A small-molecule ligand and the protein it binds are described below.
Small molecule (SMILES): CC(=O)N[C@@H]1[C@@H](O)[C@H](O)[C@@H](CO)O[C@H]1O

Sequence of chain 1.H:
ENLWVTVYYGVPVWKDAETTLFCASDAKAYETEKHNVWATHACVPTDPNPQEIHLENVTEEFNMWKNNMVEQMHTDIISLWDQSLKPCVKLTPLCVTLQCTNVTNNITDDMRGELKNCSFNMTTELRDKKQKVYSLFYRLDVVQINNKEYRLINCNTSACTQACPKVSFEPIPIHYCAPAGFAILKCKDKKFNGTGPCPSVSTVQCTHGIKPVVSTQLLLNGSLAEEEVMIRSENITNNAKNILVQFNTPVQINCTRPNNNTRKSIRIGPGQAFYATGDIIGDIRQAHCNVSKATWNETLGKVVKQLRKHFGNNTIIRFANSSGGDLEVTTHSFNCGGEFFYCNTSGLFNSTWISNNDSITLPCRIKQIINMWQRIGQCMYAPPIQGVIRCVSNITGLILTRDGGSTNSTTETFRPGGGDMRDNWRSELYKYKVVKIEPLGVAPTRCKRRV

Binding-site contacts:
Ligand atom O5 contacts residue ASN246 of chain 1.H at 2.4 Å (h-bond).
Ligand atom C1 contacts residue THR248 of chain 1.H at 3.1 Å.
Ligand atom C2 contacts residue THR248 of chain 1.H at 4.2 Å.
Ligand atom C7 contacts residue ASN246 of chain 1.H at 3.3 Å.
Ligand atom C4 contacts residue ASN246 of chain 1.H at 4.2 Å.
Ligand atom N2 contacts residue THR248 of chain 1.H at 4.5 Å.
Ligand atom C6 contacts residue ASN249 of chain 1.H at 4.3 Å.
Ligand atom N2 contacts residue ASN246 of chain 1.H at 2.9 Å (h-bond).
Ligand atom O7 contacts residue ASN246 of chain 1.H at 3.3 Å (h-bond).
Ligand atom C8 contacts residue ASN246 of chain 1.H at 4.2 Å.
Ligand atom C5 contacts residue THR248 of chain 1.H at 4.0 Å.
Ligand atom C5 contacts residue ASN246 of chain 1.H at 3.7 Å.
Ligand atom C3 contacts residue ASN246 of chain 1.H at 3.8 Å.
Ligand atom O5 contacts residue THR248 of chain 1.H at 3.7 Å.
Ligand atom C1 contacts residue ASN249 of chain 1.H at 4.2 Å.
Ligand atom C2 contacts residue ASN246 of chain 1.H at 2.5 Å.
Ligand atom O5 contacts residue ASN249 of chain 1.H at 3.7 Å.
Ligand atom C1 contacts residue ASN246 of chain 1.H at 1.4 Å.